Sequence of chain 2.A:
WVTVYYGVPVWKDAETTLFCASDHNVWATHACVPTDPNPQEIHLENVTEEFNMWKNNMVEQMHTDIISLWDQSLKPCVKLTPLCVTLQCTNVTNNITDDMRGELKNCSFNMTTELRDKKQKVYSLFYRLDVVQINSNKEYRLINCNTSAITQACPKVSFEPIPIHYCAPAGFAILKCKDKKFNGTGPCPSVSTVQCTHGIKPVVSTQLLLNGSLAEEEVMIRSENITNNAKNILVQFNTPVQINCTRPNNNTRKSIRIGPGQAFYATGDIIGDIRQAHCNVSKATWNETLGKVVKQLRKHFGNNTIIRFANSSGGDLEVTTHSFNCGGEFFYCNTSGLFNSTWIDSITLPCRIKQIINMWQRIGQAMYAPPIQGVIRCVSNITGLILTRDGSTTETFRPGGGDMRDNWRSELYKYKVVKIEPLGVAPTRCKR

Binding-site contacts:
Ligand atom C1 contacts residue THR418 of chain 2.A at 4.3 Å.
Ligand atom C3 contacts residue ASN336 of chain 2.A at 3.6 Å.
Ligand atom C7 contacts residue ASN300 of chain 2.A at 4.3 Å.
Ligand atom C1 contacts residue ASN336 of chain 2.A at 1.4 Å.
Ligand atom O7 contacts residue ASN300 of chain 2.A at 4.3 Å.
Ligand atom C8 contacts residue ASN336 of chain 2.A at 4.3 Å.
Ligand atom C7 contacts residue ASN336 of chain 2.A at 3.3 Å.
Ligand atom C4 contacts residue ASN336 of chain 2.A at 4.1 Å.
Ligand atom C8 contacts residue CYS301 of chain 2.A at 4.4 Å (hydrophobic).
Ligand atom C3 contacts residue HIS334 of chain 2.A at 3.9 Å.
Ligand atom O7 contacts residue ASN336 of chain 2.A at 3.5 Å (h-bond).
Ligand atom O5 contacts residue THR418 of chain 2.A at 4.2 Å.
Ligand atom C5 contacts residue ASN336 of chain 2.A at 3.6 Å.
Ligand atom C2 contacts residue ASN336 of chain 2.A at 2.3 Å.
Ligand atom C8 contacts residue HIS334 of chain 2.A at 3.9 Å.
Ligand atom C7 contacts residue HIS334 of chain 2.A at 3.9 Å.
Ligand atom C8 contacts residue THR302 of chain 2.A at 3.6 Å.
Ligand atom N2 contacts residue HIS334 of chain 2.A at 3.1 Å (h-bond).
Ligand atom N2 contacts residue ASN336 of chain 2.A at 2.8 Å (h-bond).
Ligand atom C2 contacts residue HIS334 of chain 2.A at 3.9 Å.
Ligand atom C8 contacts residue ASN300 of chain 2.A at 3.3 Å.
Ligand atom O3 contacts residue HIS334 of chain 2.A at 4.2 Å.
Ligand atom O5 contacts residue ASN336 of chain 2.A at 2.4 Å (h-bond).
Ligand atom C1 contacts residue HIS334 of chain 2.A at 4.2 Å.

This small molecule binds to this protein.
Small molecule (SMILES): CC(=O)N[C@@H]1[C@@H](O)[C@H](O)[C@@H](CO)O[C@H]1O